Sequence of chain 1.A:
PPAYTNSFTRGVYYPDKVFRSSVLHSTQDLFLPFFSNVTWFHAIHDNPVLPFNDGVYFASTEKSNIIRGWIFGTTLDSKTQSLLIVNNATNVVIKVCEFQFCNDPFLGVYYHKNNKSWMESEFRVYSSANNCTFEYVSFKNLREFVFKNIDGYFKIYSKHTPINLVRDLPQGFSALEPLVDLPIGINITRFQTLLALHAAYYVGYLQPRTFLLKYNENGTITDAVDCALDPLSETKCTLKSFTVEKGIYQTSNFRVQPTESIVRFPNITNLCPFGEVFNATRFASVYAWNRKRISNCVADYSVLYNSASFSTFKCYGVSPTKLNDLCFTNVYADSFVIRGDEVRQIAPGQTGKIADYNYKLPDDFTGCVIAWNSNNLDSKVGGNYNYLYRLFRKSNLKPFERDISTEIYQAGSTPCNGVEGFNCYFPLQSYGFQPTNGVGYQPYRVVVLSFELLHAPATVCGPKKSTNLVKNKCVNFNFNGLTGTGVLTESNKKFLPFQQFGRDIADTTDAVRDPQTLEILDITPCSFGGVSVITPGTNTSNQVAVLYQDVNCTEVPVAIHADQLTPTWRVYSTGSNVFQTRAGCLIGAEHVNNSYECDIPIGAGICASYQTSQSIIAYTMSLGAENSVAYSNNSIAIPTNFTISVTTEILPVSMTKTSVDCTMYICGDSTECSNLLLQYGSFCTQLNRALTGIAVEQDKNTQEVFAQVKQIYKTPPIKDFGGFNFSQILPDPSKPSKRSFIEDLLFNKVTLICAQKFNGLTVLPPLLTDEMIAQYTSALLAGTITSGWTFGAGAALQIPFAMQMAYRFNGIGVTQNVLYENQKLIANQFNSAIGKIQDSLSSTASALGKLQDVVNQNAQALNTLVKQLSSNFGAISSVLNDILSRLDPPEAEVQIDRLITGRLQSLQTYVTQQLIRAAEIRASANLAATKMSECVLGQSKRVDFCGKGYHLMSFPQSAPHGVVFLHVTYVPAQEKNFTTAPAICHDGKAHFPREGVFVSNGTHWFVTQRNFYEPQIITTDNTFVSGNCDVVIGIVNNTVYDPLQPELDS

Binding-site contacts:
Ligand atom O6 contacts residue ASN1074 of chain 1.B at 4.0 Å.
Ligand atom C5 contacts residue ASN1074 of chain 1.B at 3.6 Å.
Ligand atom N2 contacts residue ASN1074 of chain 1.B at 2.9 Å (h-bond).
Ligand atom C7 contacts residue ASN1074 of chain 1.B at 4.2 Å.
Ligand atom C4 contacts residue ASN1074 of chain 1.B at 4.2 Å.
Ligand atom C4 contacts residue ALA706 of chain 1.B at 4.3 Å (hydrophobic).
Ligand atom C8 contacts residue GLN895 of chain 1.A at 4.0 Å.
Ligand atom C7 contacts residue GLN895 of chain 1.A at 4.3 Å.
Ligand atom O4 contacts residue ALA706 of chain 1.B at 4.2 Å.
Ligand atom C2 contacts residue ASN1074 of chain 1.B at 2.5 Å.
Ligand atom C1 contacts residue ASN1074 of chain 1.B at 1.4 Å.
Ligand atom C3 contacts residue ASN1074 of chain 1.B at 3.8 Å.
Ligand atom O5 contacts residue ALA706 of chain 1.B at 4.4 Å.
Ligand atom N2 contacts residue GLN895 of chain 1.A at 3.4 Å (h-bond).
Ligand atom C3 contacts residue ALA706 of chain 1.B at 4.3 Å (hydrophobic).
Ligand atom C2 contacts residue GLN895 of chain 1.A at 3.9 Å.
Ligand atom C8 contacts residue GLU1072 of chain 1.B at 3.4 Å.
Ligand atom C1 contacts residue ALA706 of chain 1.B at 4.4 Å (hydrophobic).
Ligand atom O5 contacts residue ASN1074 of chain 1.B at 2.4 Å (h-bond).
Ligand atom C8 contacts residue ALA713 of chain 1.B at 3.8 Å (hydrophobic).
Ligand atom C5 contacts residue ALA706 of chain 1.B at 3.7 Å (hydrophobic).
Ligand atom C1 contacts residue GLN895 of chain 1.A at 3.4 Å.
Ligand atom C8 contacts residue LYS1073 of chain 1.B at 4.2 Å.

Sequence of chain 1.B:
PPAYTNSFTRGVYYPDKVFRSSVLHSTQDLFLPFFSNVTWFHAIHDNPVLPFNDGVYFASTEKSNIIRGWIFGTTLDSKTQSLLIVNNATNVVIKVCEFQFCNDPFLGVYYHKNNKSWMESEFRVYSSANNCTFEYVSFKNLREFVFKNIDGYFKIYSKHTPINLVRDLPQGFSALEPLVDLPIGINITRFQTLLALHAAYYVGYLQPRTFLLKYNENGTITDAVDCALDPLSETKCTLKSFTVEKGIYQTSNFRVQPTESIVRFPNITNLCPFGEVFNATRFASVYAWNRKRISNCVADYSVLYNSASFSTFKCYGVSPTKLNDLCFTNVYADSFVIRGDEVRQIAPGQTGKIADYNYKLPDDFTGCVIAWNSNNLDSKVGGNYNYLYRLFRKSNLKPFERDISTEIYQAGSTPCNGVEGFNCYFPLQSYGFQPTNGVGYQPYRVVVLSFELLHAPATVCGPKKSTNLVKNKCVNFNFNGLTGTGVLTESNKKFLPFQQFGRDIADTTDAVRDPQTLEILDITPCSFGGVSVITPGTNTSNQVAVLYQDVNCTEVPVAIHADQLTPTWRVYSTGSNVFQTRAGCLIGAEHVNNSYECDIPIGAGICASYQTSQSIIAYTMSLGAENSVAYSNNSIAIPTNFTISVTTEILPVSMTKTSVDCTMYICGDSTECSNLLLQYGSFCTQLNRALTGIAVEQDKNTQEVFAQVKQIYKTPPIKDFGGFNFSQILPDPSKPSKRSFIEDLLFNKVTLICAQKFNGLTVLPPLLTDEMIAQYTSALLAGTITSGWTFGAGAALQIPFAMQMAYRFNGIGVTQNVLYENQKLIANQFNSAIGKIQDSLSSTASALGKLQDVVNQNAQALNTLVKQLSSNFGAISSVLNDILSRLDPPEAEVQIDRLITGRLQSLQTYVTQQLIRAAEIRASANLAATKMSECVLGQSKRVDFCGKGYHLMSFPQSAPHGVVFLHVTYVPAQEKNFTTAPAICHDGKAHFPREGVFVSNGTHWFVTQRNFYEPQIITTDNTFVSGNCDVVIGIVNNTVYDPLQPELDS

This protein binds this small molecule.
Small molecule (SMILES): CC(=O)N[C@@H]1[C@@H](O)[C@H](O)[C@@H](CO)O[C@H]1O